Sequence of chain 1.G:
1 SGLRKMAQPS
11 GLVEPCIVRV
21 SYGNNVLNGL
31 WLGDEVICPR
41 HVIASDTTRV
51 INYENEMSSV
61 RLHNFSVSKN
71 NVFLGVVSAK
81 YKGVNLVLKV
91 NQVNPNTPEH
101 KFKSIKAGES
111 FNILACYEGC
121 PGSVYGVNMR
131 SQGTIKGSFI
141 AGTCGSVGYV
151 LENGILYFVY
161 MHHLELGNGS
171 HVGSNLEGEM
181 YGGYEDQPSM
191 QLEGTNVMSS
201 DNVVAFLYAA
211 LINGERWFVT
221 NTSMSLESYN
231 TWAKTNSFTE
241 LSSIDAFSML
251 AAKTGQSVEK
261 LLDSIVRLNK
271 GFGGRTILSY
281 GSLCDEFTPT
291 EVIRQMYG

The protein below binds the small molecule below.
Small molecule (SMILES): CC(C)C[C@H](NC(=O)OCc1ccccc1)C(=O)N[C@@H](C[C@@H]1CCNC1=O)[C@@H](O)S(=O)(=O)O

Binding-site contacts:
Ligand atom O18 contacts residue THR47 of chain 1.G at 3.9 Å.
Ligand atom C29 contacts residue GLU165 of chain 1.G at 3.6 Å.
Ligand atom C14 contacts residue HIS41 of chain 1.G at 3.9 Å.
Ligand atom O30 contacts residue LEU164 of chain 1.G at 3.8 Å.
Ligand atom O22 contacts residue CYS144 of chain 1.G at 2.7 Å (h-bond).
Ligand atom C26 contacts residue ALA141 of chain 1.G at 3.2 Å (hydrophobic).
Ligand atom C17 contacts residue HIS163 of chain 1.G at 3.8 Å.
Ligand atom C20 contacts residue HIS163 of chain 1.G at 3.7 Å.
Ligand atom C26 contacts residue ILE140 of chain 1.G at 3.6 Å (hydrophobic).
Ligand atom C16 contacts residue ASP186 of chain 1.G at 3.8 Å.
Ligand atom O30 contacts residue HIS171 of chain 1.G at 3.5 Å.
Ligand atom C5 contacts residue GLU165 of chain 1.G at 3.8 Å.
Ligand atom N19 contacts residue HIS163 of chain 1.G at 2.8 Å (h-bond).
Ligand atom O10 contacts residue GLU165 of chain 1.G at 2.8 Å (salt-bridge).
Ligand atom O30 contacts residue HIS162 of chain 1.G at 2.7 Å (h-bond).
Ligand atom C21 contacts residue HIS41 of chain 1.G at 3.4 Å.
Ligand atom C27 contacts residue GLU165 of chain 1.G at 3.7 Å.
Ligand atom C15 contacts residue LEU164 of chain 1.G at 3.7 Å (hydrophobic).
Ligand atom C27 contacts residue ALA141 of chain 1.G at 3.5 Å (hydrophobic).
Ligand atom C29 contacts residue HIS162 of chain 1.G at 3.7 Å.
Ligand atom N19 contacts residue LEU164 of chain 1.G at 3.9 Å.
Ligand atom O30 contacts residue GLU165 of chain 1.G at 3.6 Å.
Ligand atom O22 contacts residue GLY142 of chain 1.G at 3.7 Å.
Ligand atom C16 contacts residue PRO188 of chain 1.G at 3.7 Å (hydrophobic).
Ligand atom C27 contacts residue ILE140 of chain 1.G at 3.6 Å (hydrophobic).
Ligand atom C13 contacts residue THR47 of chain 1.G at 3.5 Å.
Ligand atom O8 contacts residue GLU165 of chain 1.G at 3.6 Å (salt-bridge).
Ligand atom C24 contacts residue CYS144 of chain 1.G at 3.0 Å (hydrophobic).
Ligand atom C21 contacts residue CYS144 of chain 1.G at 2.0 Å (hydrophobic).
Ligand atom C9 contacts residue LEU164 of chain 1.G at 3.9 Å (hydrophobic).
Ligand atom N28 contacts residue PHE139 of chain 1.G at 3.6 Å (h-bond).
Ligand atom O10 contacts residue LEU164 of chain 1.G at 3.2 Å.
Ligand atom N28 contacts residue ILE140 of chain 1.G at 3.5 Å.
Ligand atom C20 contacts residue CYS144 of chain 1.G at 2.7 Å (hydrophobic).
Ligand atom N19 contacts residue CYS144 of chain 1.G at 3.1 Å (h-bond).
Ligand atom C24 contacts residue HIS162 of chain 1.G at 3.9 Å.
Ligand atom O30 contacts residue PHE139 of chain 1.G at 3.5 Å.
Ligand atom C21 contacts residue HIS163 of chain 1.G at 3.9 Å.
Ligand atom N28 contacts residue GLU165 of chain 1.G at 2.8 Å (salt-bridge).
Ligand atom C9 contacts residue GLU165 of chain 1.G at 3.8 Å.